Binding-site contacts:
Ligand atom N2 contacts residue ASN421 of chain 1.F at 2.9 Å (h-bond).
Ligand atom C7 contacts residue ASN234 of chain 1.F at 4.2 Å.
Ligand atom C5 contacts residue PRO263 of chain 1.F at 4.4 Å (hydrophobic).
Ligand atom C3 contacts residue ASN421 of chain 1.F at 3.8 Å.
Ligand atom C2 contacts residue ASN421 of chain 1.F at 2.4 Å.
Ligand atom C8 contacts residue NAG1 of chain 1.K at 3.3 Å.
Ligand atom C1 contacts residue ASN421 of chain 1.F at 1.4 Å.
Ligand atom O5 contacts residue ASN421 of chain 1.F at 2.4 Å (h-bond).
Ligand atom O6 contacts residue PRO263 of chain 1.F at 3.3 Å.
Ligand atom O5 contacts residue PRO263 of chain 1.F at 3.5 Å.
Ligand atom C7 contacts residue ASN421 of chain 1.F at 3.5 Å.
Ligand atom C6 contacts residue PRO263 of chain 1.F at 4.1 Å (hydrophobic).
Ligand atom C1 contacts residue PRO263 of chain 1.F at 4.1 Å (hydrophobic).
Ligand atom C5 contacts residue ASN421 of chain 1.F at 3.7 Å.
Ligand atom C8 contacts residue ASN234 of chain 1.F at 3.4 Å.
Ligand atom C4 contacts residue ASN421 of chain 1.F at 4.2 Å.
Ligand atom O7 contacts residue ASN421 of chain 1.F at 3.7 Å.

This small molecule binds to this protein.
Small molecule (SMILES): CC(=O)N[C@@H]1[C@@H](O)[C@H](O)[C@@H](CO)O[C@H]1O

Sequence of chain 1.F:
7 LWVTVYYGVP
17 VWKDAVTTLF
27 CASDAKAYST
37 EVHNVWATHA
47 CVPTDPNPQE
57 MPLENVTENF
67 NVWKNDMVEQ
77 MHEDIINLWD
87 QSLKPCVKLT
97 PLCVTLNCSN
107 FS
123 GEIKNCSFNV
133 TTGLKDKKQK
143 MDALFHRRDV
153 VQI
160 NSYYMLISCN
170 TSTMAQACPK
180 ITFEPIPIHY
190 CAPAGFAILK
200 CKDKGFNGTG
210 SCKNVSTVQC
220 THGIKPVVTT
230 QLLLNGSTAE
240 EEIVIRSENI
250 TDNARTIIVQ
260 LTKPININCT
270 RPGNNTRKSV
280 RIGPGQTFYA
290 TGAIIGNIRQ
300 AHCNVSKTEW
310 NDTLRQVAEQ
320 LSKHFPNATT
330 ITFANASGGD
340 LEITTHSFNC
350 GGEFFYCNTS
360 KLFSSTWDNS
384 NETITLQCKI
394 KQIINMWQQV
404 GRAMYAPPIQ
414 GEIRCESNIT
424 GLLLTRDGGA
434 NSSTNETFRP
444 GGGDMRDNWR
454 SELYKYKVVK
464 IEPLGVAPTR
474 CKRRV